Sequence of chain 1.B:
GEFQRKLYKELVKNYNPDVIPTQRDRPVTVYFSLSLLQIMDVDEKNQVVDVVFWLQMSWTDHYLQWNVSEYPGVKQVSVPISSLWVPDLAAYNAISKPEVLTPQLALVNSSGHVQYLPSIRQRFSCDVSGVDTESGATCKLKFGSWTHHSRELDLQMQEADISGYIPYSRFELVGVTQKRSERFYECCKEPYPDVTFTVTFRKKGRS

Binding-site contacts:
Ligand atom C7 contacts residue CYS187 of chain 1.A at 4.0 Å (hydrophobic).
Ligand atom C2 contacts residue LEU117 of chain 1.B at 4.0 Å (hydrophobic).
Ligand atom C13 contacts residue TYR185 of chain 1.A at 4.2 Å (hydrophobic).
Ligand atom C5 contacts residue CYS187 of chain 1.A at 3.8 Å (hydrophobic).
Ligand atom C15 contacts residue TYR92 of chain 1.A at 3.9 Å (hydrophobic).
Ligand atom C2 contacts residue CYS187 of chain 1.A at 3.5 Å (hydrophobic).
Ligand atom O1 contacts residue TYR185 of chain 1.A at 4.1 Å.
Ligand atom C10 contacts residue TRP146 of chain 1.A at 3.7 Å (hydrophobic).
Ligand atom C15 contacts residue SER145 of chain 1.A at 3.7 Å.
Ligand atom C11 contacts residue TYR185 of chain 1.A at 3.7 Å (hydrophobic).
Ligand atom C5 contacts residue LEU117 of chain 1.B at 4.1 Å (hydrophobic).
Ligand atom C13 contacts residue SER145 of chain 1.A at 4.1 Å.
Ligand atom C22 contacts residue TRP146 of chain 1.A at 3.9 Å (hydrophobic).
Ligand atom C6 contacts residue CYS187 of chain 1.A at 3.8 Å (hydrophobic).
Ligand atom O2 contacts residue TRP54 of chain 1.B at 3.4 Å.
Ligand atom C14 contacts residue TYR185 of chain 1.A at 4.2 Å (hydrophobic).
Ligand atom C3 contacts residue CYS187 of chain 1.A at 3.9 Å (hydrophobic).
Ligand atom C19 contacts residue TRP146 of chain 1.A at 3.5 Å (hydrophobic).
Ligand atom C1 contacts residue CYS187 of chain 1.A at 3.6 Å (hydrophobic).
Ligand atom C7 contacts residue GLN56 of chain 1.B at 3.8 Å.
Ligand atom O1 contacts residue TRP54 of chain 1.B at 3.9 Å.
Ligand atom C4 contacts residue CYS187 of chain 1.A at 4.0 Å (hydrophobic).
Ligand atom C15 contacts residue TYR192 of chain 1.A at 3.6 Å (hydrophobic).
Ligand atom C5 contacts residue GLN115 of chain 1.B at 3.3 Å.
Ligand atom O2 contacts residue TYR185 of chain 1.A at 4.2 Å.
Ligand atom C6 contacts residue GLN115 of chain 1.B at 3.1 Å.
Ligand atom C19 contacts residue TRP54 of chain 1.B at 3.5 Å (hydrophobic).
Ligand atom C10 contacts residue TRP54 of chain 1.B at 3.4 Å (hydrophobic).
Ligand atom C1 contacts residue LEU117 of chain 1.B at 4.1 Å (hydrophobic).
Ligand atom C12 contacts residue TYR192 of chain 1.A at 3.7 Å (hydrophobic).
Ligand atom C14 contacts residue TRP146 of chain 1.A at 3.6 Å (hydrophobic).
Ligand atom C12 contacts residue TRP146 of chain 1.A at 3.4 Å (hydrophobic).
Ligand atom C16 contacts residue TYR185 of chain 1.A at 4.0 Å (hydrophobic).
Ligand atom C13 contacts residue TRP146 of chain 1.A at 4.1 Å (hydrophobic).
Ligand atom C15 contacts residue TRP146 of chain 1.A at 3.8 Å (hydrophobic).
Ligand atom C20 contacts residue TYR92 of chain 1.A at 4.0 Å (hydrophobic).
Ligand atom C18 contacts residue TYR92 of chain 1.A at 4.1 Å (hydrophobic).
Ligand atom C17 contacts residue TRP146 of chain 1.A at 3.8 Å (hydrophobic).
Ligand atom C21 contacts residue LEU37 of chain 1.B at 3.9 Å (hydrophobic).
Ligand atom C13 contacts residue TYR92 of chain 1.A at 3.4 Å (hydrophobic).

A small-molecule ligand and the protein it binds are described below.
Small molecule (SMILES): CN1[C@@H](CC(=O)c2ccccc2)CCC[C@H]1C[C@H](O)c1ccccc1

Sequence of chain 1.A:
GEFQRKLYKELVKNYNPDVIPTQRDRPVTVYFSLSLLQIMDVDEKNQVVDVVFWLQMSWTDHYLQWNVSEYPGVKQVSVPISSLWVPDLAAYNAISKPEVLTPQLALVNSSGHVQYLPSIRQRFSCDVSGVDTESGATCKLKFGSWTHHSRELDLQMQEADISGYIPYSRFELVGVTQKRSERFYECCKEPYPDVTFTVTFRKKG